This protein binds this small molecule.
Small molecule (SMILES): CC(=O)N[C@@H]1[C@@H](O)[C@H](O)[C@@H](CO)O[C@H]1O

Sequence of chain 1.C:
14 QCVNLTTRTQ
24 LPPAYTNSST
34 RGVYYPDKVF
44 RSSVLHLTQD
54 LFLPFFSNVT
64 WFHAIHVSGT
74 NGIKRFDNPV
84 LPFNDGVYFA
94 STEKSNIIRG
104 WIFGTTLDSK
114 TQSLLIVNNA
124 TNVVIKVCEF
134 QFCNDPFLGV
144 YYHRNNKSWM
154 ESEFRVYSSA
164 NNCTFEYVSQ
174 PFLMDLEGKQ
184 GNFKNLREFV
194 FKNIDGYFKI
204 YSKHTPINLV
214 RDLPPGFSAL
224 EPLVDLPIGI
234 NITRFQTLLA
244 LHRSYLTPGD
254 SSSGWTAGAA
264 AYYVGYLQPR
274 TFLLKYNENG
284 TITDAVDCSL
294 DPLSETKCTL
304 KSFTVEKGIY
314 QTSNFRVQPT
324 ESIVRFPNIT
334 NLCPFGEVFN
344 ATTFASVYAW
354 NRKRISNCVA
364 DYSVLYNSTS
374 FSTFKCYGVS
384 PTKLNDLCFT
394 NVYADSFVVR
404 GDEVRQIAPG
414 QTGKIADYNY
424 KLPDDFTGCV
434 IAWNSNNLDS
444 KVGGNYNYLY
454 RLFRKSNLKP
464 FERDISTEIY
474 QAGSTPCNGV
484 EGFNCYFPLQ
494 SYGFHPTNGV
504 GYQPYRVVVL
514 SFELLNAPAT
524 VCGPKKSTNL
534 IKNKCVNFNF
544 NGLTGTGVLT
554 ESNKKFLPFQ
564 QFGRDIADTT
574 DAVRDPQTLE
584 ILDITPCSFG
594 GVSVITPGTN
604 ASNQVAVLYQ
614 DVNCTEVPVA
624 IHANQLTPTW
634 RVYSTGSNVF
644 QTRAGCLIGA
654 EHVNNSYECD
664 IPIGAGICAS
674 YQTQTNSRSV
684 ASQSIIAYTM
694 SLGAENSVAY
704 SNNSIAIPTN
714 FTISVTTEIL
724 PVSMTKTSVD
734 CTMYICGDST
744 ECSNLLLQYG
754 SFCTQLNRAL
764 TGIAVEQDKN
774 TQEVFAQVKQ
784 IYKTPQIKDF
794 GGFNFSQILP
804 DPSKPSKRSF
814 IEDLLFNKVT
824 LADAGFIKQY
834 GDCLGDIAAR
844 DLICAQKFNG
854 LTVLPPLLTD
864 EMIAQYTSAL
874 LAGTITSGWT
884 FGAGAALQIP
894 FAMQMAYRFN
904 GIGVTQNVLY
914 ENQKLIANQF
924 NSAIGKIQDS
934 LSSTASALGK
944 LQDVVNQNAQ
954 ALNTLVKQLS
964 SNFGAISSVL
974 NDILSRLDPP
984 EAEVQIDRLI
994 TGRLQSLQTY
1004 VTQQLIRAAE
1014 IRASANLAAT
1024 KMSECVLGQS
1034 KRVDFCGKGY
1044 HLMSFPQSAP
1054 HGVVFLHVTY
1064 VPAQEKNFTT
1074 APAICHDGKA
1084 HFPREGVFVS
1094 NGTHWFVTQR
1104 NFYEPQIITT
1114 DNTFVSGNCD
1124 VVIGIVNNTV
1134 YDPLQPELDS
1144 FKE

Binding-site contacts:
Ligand atom C5 contacts residue ASN343 of chain 1.C at 3.7 Å.
Ligand atom O7 contacts residue ASN343 of chain 1.C at 3.0 Å (h-bond).
Ligand atom C8 contacts residue ASN343 of chain 1.C at 4.2 Å.
Ligand atom O7 contacts residue SER371 of chain 1.C at 3.8 Å.
Ligand atom N2 contacts residue ASN343 of chain 1.C at 2.9 Å (h-bond).
Ligand atom C4 contacts residue ASN343 of chain 1.C at 4.2 Å.
Ligand atom C7 contacts residue ASN343 of chain 1.C at 3.1 Å.
Ligand atom C3 contacts residue ASN343 of chain 1.C at 3.8 Å.
Ligand atom C1 contacts residue ASN343 of chain 1.C at 1.4 Å.
Ligand atom C7 contacts residue SER371 of chain 1.C at 4.4 Å.
Ligand atom O5 contacts residue ASN343 of chain 1.C at 2.4 Å (h-bond).
Ligand atom C2 contacts residue ASN343 of chain 1.C at 2.5 Å.